The protein below binds the small molecule below.
Small molecule (SMILES): CNC(=O)c1ccc2c(c1)nc(-c1ccc(Cn3nc(C)c([N+](=O)[O-])c3C)o1)n2CC1CN(S(=O)(=O)c2cccc(S(=O)(=O)O)c2)C1

Sequence of chain 1.B:
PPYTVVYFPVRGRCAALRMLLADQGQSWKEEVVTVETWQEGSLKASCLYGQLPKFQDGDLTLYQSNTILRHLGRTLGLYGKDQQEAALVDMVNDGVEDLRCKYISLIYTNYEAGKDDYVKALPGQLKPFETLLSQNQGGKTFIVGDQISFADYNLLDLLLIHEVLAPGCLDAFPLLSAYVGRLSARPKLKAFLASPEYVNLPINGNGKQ

Binding-site contacts:
Ligand atom S contacts residue TYR41 of chain 1.B at 1.6 Å (h-bond).
Ligand atom C02 contacts residue TYR41 of chain 1.B at 3.5 Å (hydrophobic).
Ligand atom C30 contacts residue TYR142 of chain 1.B at 3.5 Å (hydrophobic).
Ligand atom C20 contacts residue PHE42 of chain 1.B at 3.6 Å (hydrophobic).
Ligand atom C33 contacts residue THR143 of chain 1.B at 3.8 Å.
Ligand atom C29 contacts residue TYR142 of chain 1.B at 3.4 Å (hydrophobic).
Ligand atom O07 contacts residue VAL69 of chain 1.B at 3.1 Å.
Ligand atom C13 contacts residue TYR41 of chain 1.B at 3.5 Å (hydrophobic).
Ligand atom N04 contacts residue VAL44 of chain 1.B at 3.5 Å.
Ligand atom O08 contacts residue THR143 of chain 1.B at 3.1 Å.
Ligand atom N04 contacts residue GLY239 of chain 1.B at 3.3 Å (h-bond).
Ligand atom C27 contacts residue TYR142 of chain 1.B at 3.7 Å (hydrophobic).
Ligand atom O06 contacts residue PHE42 of chain 1.B at 3.4 Å.
Ligand atom O01 contacts residue PHE42 of chain 1.B at 3.4 Å.
Ligand atom O1 contacts residue TYR41 of chain 1.B at 2.7 Å (h-bond).
Ligand atom O1 contacts residue VAL44 of chain 1.B at 3.7 Å.
Ligand atom C22 contacts residue GLY239 of chain 1.B at 3.6 Å.
Ligand atom C03 contacts residue TYR41 of chain 1.B at 2.7 Å (hydrophobic).
Ligand atom C21 contacts residue PHE42 of chain 1.B at 3.4 Å (hydrophobic).
Ligand atom C16 contacts residue PHE42 of chain 1.B at 3.4 Å (hydrophobic).
Ligand atom O07 contacts residue PRO43 of chain 1.B at 3.6 Å.
Ligand atom C28 contacts residue TYR142 of chain 1.B at 3.5 Å (hydrophobic).
Ligand atom S contacts residue VAL44 of chain 1.B at 3.8 Å.
Ligand atom O06 contacts residue VAL44 of chain 1.B at 3.1 Å.
Ligand atom O1 contacts residue TYR142 of chain 1.B at 3.0 Å (h-bond).
Ligand atom C25 contacts residue GLY239 of chain 1.B at 3.0 Å.
Ligand atom C22 contacts residue VAL69 of chain 1.B at 3.6 Å (hydrophobic).
Ligand atom O contacts residue GLN85 of chain 1.B at 3.1 Å.
Ligand atom O09 contacts residue ILE138 of chain 1.B at 3.8 Å.
Ligand atom O01 contacts residue GLN85 of chain 1.B at 3.8 Å.
Ligand atom C23 contacts residue VAL69 of chain 1.B at 3.5 Å (hydrophobic).
Ligand atom O06 contacts residue TYR41 of chain 1.B at 2.6 Å (h-bond).
Ligand atom C26 contacts residue GLY239 of chain 1.B at 3.5 Å.
Ligand atom O08 contacts residue TYR142 of chain 1.B at 3.9 Å.
Ligand atom C25 contacts residue VAL69 of chain 1.B at 3.7 Å (hydrophobic).
Ligand atom C19 contacts residue GLY239 of chain 1.B at 3.9 Å.
Ligand atom N05 contacts residue GLY239 of chain 1.B at 3.9 Å.
Ligand atom C13 contacts residue ARG47 of chain 1.B at 3.7 Å.
Ligand atom O01 contacts residue LEU86 of chain 1.B at 3.1 Å (h-bond).
Ligand atom O1 contacts residue GLY239 of chain 1.B at 3.6 Å (h-bond).